Sequence of chain 1.A:
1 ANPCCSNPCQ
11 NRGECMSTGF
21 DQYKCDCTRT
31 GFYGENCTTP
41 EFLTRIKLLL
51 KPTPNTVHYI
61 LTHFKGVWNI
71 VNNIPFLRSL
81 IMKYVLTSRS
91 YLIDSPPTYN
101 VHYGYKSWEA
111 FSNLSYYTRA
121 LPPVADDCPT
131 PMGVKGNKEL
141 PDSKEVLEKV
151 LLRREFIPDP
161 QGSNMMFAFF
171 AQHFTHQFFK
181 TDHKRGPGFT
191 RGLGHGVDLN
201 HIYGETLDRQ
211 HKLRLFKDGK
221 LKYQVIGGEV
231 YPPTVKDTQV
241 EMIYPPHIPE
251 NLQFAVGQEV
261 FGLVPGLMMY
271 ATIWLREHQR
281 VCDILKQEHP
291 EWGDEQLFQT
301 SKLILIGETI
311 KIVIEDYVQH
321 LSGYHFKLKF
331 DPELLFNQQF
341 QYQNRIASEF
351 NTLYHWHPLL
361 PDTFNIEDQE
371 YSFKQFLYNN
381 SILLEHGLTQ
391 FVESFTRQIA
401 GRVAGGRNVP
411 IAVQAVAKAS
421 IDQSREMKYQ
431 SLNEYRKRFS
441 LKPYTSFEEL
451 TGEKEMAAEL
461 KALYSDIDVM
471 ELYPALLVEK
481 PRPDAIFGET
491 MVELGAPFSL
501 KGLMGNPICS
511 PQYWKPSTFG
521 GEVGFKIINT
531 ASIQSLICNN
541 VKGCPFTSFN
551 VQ

This protein binds this small molecule.
Small molecule (SMILES): NS(=O)(=O)c1ccc(-n2nc(C(F)(F)F)cc2-c2ccc(Br)cc2)cc1

Binding-site contacts:
Ligand atom N3 contacts residue HIS58 of chain 1.A at 2.7 Å (h-bond).
Ligand atom C5 contacts residue VAL492 of chain 1.A at 3.7 Å (hydrophobic).
Ligand atom C12 contacts residue LEU321 of chain 1.A at 3.6 Å (hydrophobic).
Ligand atom C7 contacts residue HIS58 of chain 1.A at 3.7 Å.
Ligand atom F3 contacts residue TYR324 of chain 1.A at 3.1 Å.
Ligand atom C10 contacts residue LEU321 of chain 1.A at 3.4 Å (hydrophobic).
Ligand atom O1 contacts residue ALA485 of chain 1.A at 3.5 Å.
Ligand atom C13 contacts residue LEU321 of chain 1.A at 3.7 Å (hydrophobic).
Ligand atom O1 contacts residue VAL492 of chain 1.A at 3.0 Å.
Ligand atom O2 contacts residue ALA485 of chain 1.A at 3.5 Å.
Ligand atom N2 contacts residue TYR324 of chain 1.A at 3.5 Å (h-bond).
Ligand atom O2 contacts residue SER322 of chain 1.A at 3.5 Å (h-bond).
Ligand atom C6 contacts residue TYR324 of chain 1.A at 3.3 Å (hydrophobic).
Ligand atom C15 contacts residue GLY495 of chain 1.A at 3.5 Å.
Ligand atom N3 contacts residue ARG482 of chain 1.A at 2.9 Å.
Ligand atom F1 contacts residue LEU328 of chain 1.A at 3.3 Å.
Ligand atom C9 contacts residue PHE487 of chain 1.A at 3.4 Å (hydrophobic).
Ligand atom F1 contacts residue VAL318 of chain 1.A at 3.2 Å.
Ligand atom C15 contacts residue ALA496 of chain 1.A at 3.4 Å (hydrophobic).
Ligand atom C3 contacts residue VAL318 of chain 1.A at 3.8 Å (hydrophobic).
Ligand atom F2 contacts residue ARG89 of chain 1.A at 3.3 Å.
Ligand atom C8 contacts residue VAL492 of chain 1.A at 3.3 Å (hydrophobic).
Ligand atom O2 contacts residue GLN161 of chain 1.A at 3.4 Å (h-bond).
Ligand atom C16 contacts residue VAL492 of chain 1.A at 3.4 Å (hydrophobic).
Ligand atom C4 contacts residue ARG89 of chain 1.A at 3.7 Å.
Ligand atom S1 contacts residue ALA485 of chain 1.A at 3.8 Å.
Ligand atom C9 contacts residue VAL492 of chain 1.A at 3.1 Å (hydrophobic).
Ligand atom C7 contacts residue VAL492 of chain 1.A at 3.6 Å (hydrophobic).
Ligand atom C9 contacts residue LEU321 of chain 1.A at 3.0 Å (hydrophobic).
Ligand atom BR1 contacts residue TRP356 of chain 1.A at 3.6 Å.
Ligand atom C16 contacts residue ALA496 of chain 1.A at 3.4 Å (hydrophobic).
Ligand atom C8 contacts residue LEU321 of chain 1.A at 3.5 Å (hydrophobic).
Ligand atom O1 contacts residue PHE487 of chain 1.A at 3.1 Å (h-bond).
Ligand atom F3 contacts residue ARG89 of chain 1.A at 3.0 Å.
Ligand atom S1 contacts residue VAL492 of chain 1.A at 3.5 Å.
Ligand atom C6 contacts residue VAL492 of chain 1.A at 3.6 Å (hydrophobic).
Ligand atom BR1 contacts residue TYR354 of chain 1.A at 3.1 Å.
Ligand atom O2 contacts residue LEU321 of chain 1.A at 3.5 Å (h-bond).
Ligand atom F2 contacts residue LEU500 of chain 1.A at 3.5 Å.
Ligand atom C1 contacts residue ALA496 of chain 1.A at 3.6 Å (hydrophobic).